A protein and the small-molecule ligand that binds it are described below.
Small molecule (SMILES): N[C@@H](Cc1ccc(O)cc1)C(=O)N1CCC[C@H]1C(=O)N[C@@H](Cc1ccc(O)cc1)C(=O)O

Binding-site contacts:
Ligand atom CA contacts residue SER21 of chain 1.A at 3.5 Å.
Ligand atom CZ contacts residue THR15 of chain 1.A at 4.1 Å.
Ligand atom CA contacts residue THR15 of chain 1.A at 3.8 Å.
Ligand atom CZ contacts residue ASP16 of chain 1.A at 4.2 Å.
Ligand atom OH contacts residue ASP16 of chain 1.A at 3.8 Å.
Ligand atom CD2 contacts residue THR15 of chain 1.A at 3.9 Å.
Ligand atom CG contacts residue THR15 of chain 1.A at 3.6 Å.
Ligand atom N contacts residue SER21 of chain 1.A at 3.6 Å.
Ligand atom C contacts residue SER21 of chain 1.A at 4.2 Å.
Ligand atom CE1 contacts residue ASP16 of chain 1.A at 4.3 Å.
Ligand atom OH contacts residue THR15 of chain 1.A at 4.2 Å.
Ligand atom CD2 contacts residue SER21 of chain 1.A at 4.0 Å.
Ligand atom CZ contacts residue PTD1 of chain 1.E at 4.2 Å.
Ligand atom CE2 contacts residue THR15 of chain 1.A at 4.3 Å.
Ligand atom CD1 contacts residue THR15 of chain 1.A at 3.4 Å.
Ligand atom OH contacts residue PTD1 of chain 1.E at 4.3 Å.
Ligand atom O contacts residue THR15 of chain 1.A at 3.8 Å.
Ligand atom O contacts residue SER21 of chain 1.A at 3.3 Å (h-bond).
Ligand atom CB contacts residue THR15 of chain 1.A at 4.0 Å.
Ligand atom N contacts residue THR15 of chain 1.A at 2.7 Å (h-bond).
Ligand atom CD2 contacts residue PTD1 of chain 1.E at 3.9 Å.
Ligand atom CE2 contacts residue PTD1 of chain 1.E at 3.2 Å.
Ligand atom CE1 contacts residue THR15 of chain 1.A at 3.5 Å.
Ligand atom C contacts residue THR15 of chain 1.A at 4.1 Å.

Sequence of chain 1.A:
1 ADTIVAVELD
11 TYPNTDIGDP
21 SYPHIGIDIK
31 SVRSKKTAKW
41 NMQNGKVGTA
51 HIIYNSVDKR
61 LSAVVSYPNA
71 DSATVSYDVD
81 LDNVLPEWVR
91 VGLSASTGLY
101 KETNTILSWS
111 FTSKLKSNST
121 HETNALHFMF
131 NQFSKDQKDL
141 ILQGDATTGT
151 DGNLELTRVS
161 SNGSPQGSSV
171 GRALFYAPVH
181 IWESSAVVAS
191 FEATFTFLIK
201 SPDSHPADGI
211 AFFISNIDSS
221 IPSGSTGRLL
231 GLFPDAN